This protein binds this small molecule.
Small molecule (SMILES): CC(=O)N[C@@H]1[C@@H](O)[C@@H](F)C(C(=O)O)=[O+][C@H]1[C@H](O)[C@@H](C)O

Sequence of chain 1.A:
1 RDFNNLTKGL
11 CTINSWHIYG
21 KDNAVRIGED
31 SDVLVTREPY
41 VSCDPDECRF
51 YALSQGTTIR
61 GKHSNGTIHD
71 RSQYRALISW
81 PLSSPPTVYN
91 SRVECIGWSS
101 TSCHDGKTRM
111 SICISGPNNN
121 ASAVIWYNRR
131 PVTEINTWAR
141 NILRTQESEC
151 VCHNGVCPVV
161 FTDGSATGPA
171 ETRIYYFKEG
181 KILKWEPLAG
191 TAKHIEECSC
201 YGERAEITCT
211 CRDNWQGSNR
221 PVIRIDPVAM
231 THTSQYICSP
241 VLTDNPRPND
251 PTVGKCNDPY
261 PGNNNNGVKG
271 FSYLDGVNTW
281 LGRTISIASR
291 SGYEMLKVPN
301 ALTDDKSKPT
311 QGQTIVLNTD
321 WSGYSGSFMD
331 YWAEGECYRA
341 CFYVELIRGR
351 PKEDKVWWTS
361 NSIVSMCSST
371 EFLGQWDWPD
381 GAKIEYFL

Binding-site contacts:
Ligand atom F1 contacts residue ASP70 of chain 1.A at 2.5 Å.
Ligand atom O1B contacts residue 9T11 of chain 1.H at 0.7 Å (h-bond).
Ligand atom O6 contacts residue 9T11 of chain 1.H at 0.8 Å (h-bond).
Ligand atom O1B contacts residue ARG290 of chain 1.A at 2.7 Å (salt-bridge).
Ligand atom O4 contacts residue GLU38 of chain 1.A at 3.0 Å (salt-bridge).
Ligand atom C3 contacts residue GLU38 of chain 1.A at 3.5 Å.
Ligand atom N5 contacts residue 9T11 of chain 1.H at 0.3 Å (h-bond).
Ligand atom C6 contacts residue GLU197 of chain 1.A at 3.4 Å.
Ligand atom C6 contacts residue 9T11 of chain 1.H at 0.4 Å.
Ligand atom O4 contacts residue 9T11 of chain 1.H at 0.3 Å (h-bond).
Ligand atom C6 contacts residue TYR324 of chain 1.A at 3.4 Å (hydrophobic).
Ligand atom C1 contacts residue 9T11 of chain 1.H at 0.9 Å.
Ligand atom C2 contacts residue 9T11 of chain 1.H at 1.4 Å.
Ligand atom O8 contacts residue GLU196 of chain 1.A at 3.0 Å (salt-bridge).
Ligand atom O1A contacts residue ARG37 of chain 1.A at 3.0 Å (salt-bridge).
Ligand atom O1A contacts residue ARG290 of chain 1.A at 2.9 Å (salt-bridge).
Ligand atom C11 contacts residue 9T11 of chain 1.H at 0.7 Å.
Ligand atom O1B contacts residue TYR324 of chain 1.A at 3.4 Å (h-bond).
Ligand atom C3 contacts residue TYR324 of chain 1.A at 3.2 Å (hydrophobic).
Ligand atom F1 contacts residue 9T11 of chain 1.H at 2.1 Å.
Ligand atom C8 contacts residue 9T11 of chain 1.H at 0.9 Å.
Ligand atom C7 contacts residue 9T11 of chain 1.H at 0.1 Å.
Ligand atom O8 contacts residue 9T11 of chain 1.H at 1.4 Å (h-bond).
Ligand atom O7 contacts residue 9T11 of chain 1.H at 0.6 Å (h-bond).
Ligand atom C3 contacts residue 9T11 of chain 1.H at 1.2 Å.
Ligand atom O10 contacts residue ARG71 of chain 1.A at 3.0 Å (salt-bridge).
Ligand atom O1B contacts residue ARG212 of chain 1.A at 3.3 Å (salt-bridge).
Ligand atom C9 contacts residue 9T11 of chain 1.H at 1.4 Å.
Ligand atom C10 contacts residue 9T11 of chain 1.H at 0.5 Å.
Ligand atom C5 contacts residue 9T11 of chain 1.H at 0.1 Å.
Ligand atom C1 contacts residue ARG290 of chain 1.A at 3.5 Å.
Ligand atom O1A contacts residue TYR324 of chain 1.A at 3.5 Å (h-bond).
Ligand atom C1 contacts residue TYR324 of chain 1.A at 3.0 Å (hydrophobic).
Ligand atom O10 contacts residue 9T11 of chain 1.H at 0.8 Å (h-bond).
Ligand atom C4 contacts residue TYR324 of chain 1.A at 3.4 Å (hydrophobic).
Ligand atom C4 contacts residue 9T11 of chain 1.H at 0.3 Å.
Ligand atom C2 contacts residue TYR324 of chain 1.A at 2.7 Å (hydrophobic).
Ligand atom O6 contacts residue TYR324 of chain 1.A at 3.1 Å (h-bond).
Ligand atom O8 contacts residue GLU197 of chain 1.A at 3.3 Å (salt-bridge).
Ligand atom O1A contacts residue 9T11 of chain 1.H at 0.7 Å (h-bond).